The small molecule below binds the protein below.
Small molecule (SMILES): O=C1CC[C@H](N2C(=O)c3ccccc3C2=O)C(=O)N1

Sequence of chain 1.A:
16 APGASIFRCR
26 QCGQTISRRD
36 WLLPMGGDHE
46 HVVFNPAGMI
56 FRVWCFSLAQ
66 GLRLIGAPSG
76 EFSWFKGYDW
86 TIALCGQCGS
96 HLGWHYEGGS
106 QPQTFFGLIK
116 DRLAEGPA

Binding-site contacts:
Ligand atom O01 contacts residue ASN50 of chain 1.A at 3.6 Å.
Ligand atom C07 contacts residue TRP99 of chain 1.A at 3.4 Å (hydrophobic).
Ligand atom C12 contacts residue PRO51 of chain 1.A at 4.2 Å (hydrophobic).
Ligand atom C02 contacts residue TRP79 of chain 1.A at 3.3 Å (hydrophobic).
Ligand atom O16 contacts residue TRP85 of chain 1.A at 3.4 Å.
Ligand atom C04 contacts residue TRP85 of chain 1.A at 3.7 Å (hydrophobic).
Ligand atom C08 contacts residue TRP79 of chain 1.A at 3.6 Å (hydrophobic).
Ligand atom C06 contacts residue TRP79 of chain 1.A at 3.6 Å (hydrophobic).
Ligand atom O05 contacts residue TYR101 of chain 1.A at 2.8 Å (h-bond).
Ligand atom C13 contacts residue PRO51 of chain 1.A at 3.8 Å (hydrophobic).
Ligand atom O05 contacts residue PHE77 of chain 1.A at 3.7 Å.
Ligand atom N03 contacts residue PHE77 of chain 1.A at 2.9 Å (h-bond).
Ligand atom C04 contacts residue TRP79 of chain 1.A at 3.3 Å (hydrophobic).
Ligand atom O05 contacts residue SER78 of chain 1.A at 3.5 Å.
Ligand atom C3 contacts residue ASN50 of chain 1.A at 3.4 Å.
Ligand atom O18 contacts residue ASN50 of chain 1.A at 3.1 Å (h-bond).
Ligand atom O18 contacts residue TRP99 of chain 1.A at 3.6 Å.
Ligand atom C4 contacts residue TRP85 of chain 1.A at 4.2 Å (hydrophobic).
Ligand atom C04 contacts residue SER78 of chain 1.A at 4.1 Å.
Ligand atom O01 contacts residue PHE77 of chain 1.A at 3.7 Å.
Ligand atom O05 contacts residue TRP85 of chain 1.A at 3.6 Å.
Ligand atom C06 contacts residue TRP85 of chain 1.A at 3.7 Å (hydrophobic).
Ligand atom C04 contacts residue PHE77 of chain 1.A at 3.7 Å (hydrophobic).
Ligand atom C02 contacts residue PHE77 of chain 1.A at 3.7 Å (hydrophobic).
Ligand atom C06 contacts residue TYR101 of chain 1.A at 3.5 Å (hydrophobic).
Ligand atom C04 contacts residue TYR101 of chain 1.A at 3.5 Å (hydrophobic).
Ligand atom C08 contacts residue TRP99 of chain 1.A at 4.2 Å (hydrophobic).
Ligand atom C06 contacts residue TRP99 of chain 1.A at 3.6 Å (hydrophobic).
Ligand atom O01 contacts residue TRP79 of chain 1.A at 3.3 Å.
Ligand atom C14 contacts residue ASN50 of chain 1.A at 3.8 Å.
Ligand atom C14 contacts residue PRO51 of chain 1.A at 4.2 Å (hydrophobic).
Ligand atom O05 contacts residue TRP79 of chain 1.A at 3.1 Å (h-bond).
Ligand atom N09 contacts residue ASN50 of chain 1.A at 3.9 Å.
Ligand atom O16 contacts residue PHE77 of chain 1.A at 3.7 Å.
Ligand atom N03 contacts residue TRP79 of chain 1.A at 3.3 Å.
Ligand atom C19 contacts residue ASN50 of chain 1.A at 3.6 Å.
Ligand atom C07 contacts residue TRP85 of chain 1.A at 3.5 Å (hydrophobic).
Ligand atom O01 contacts residue PRO51 of chain 1.A at 3.6 Å.
Ligand atom C4 contacts residue PRO51 of chain 1.A at 3.9 Å (hydrophobic).
Ligand atom O16 contacts residue GLU76 of chain 1.A at 3.8 Å.